Sequence of chain 1.G:
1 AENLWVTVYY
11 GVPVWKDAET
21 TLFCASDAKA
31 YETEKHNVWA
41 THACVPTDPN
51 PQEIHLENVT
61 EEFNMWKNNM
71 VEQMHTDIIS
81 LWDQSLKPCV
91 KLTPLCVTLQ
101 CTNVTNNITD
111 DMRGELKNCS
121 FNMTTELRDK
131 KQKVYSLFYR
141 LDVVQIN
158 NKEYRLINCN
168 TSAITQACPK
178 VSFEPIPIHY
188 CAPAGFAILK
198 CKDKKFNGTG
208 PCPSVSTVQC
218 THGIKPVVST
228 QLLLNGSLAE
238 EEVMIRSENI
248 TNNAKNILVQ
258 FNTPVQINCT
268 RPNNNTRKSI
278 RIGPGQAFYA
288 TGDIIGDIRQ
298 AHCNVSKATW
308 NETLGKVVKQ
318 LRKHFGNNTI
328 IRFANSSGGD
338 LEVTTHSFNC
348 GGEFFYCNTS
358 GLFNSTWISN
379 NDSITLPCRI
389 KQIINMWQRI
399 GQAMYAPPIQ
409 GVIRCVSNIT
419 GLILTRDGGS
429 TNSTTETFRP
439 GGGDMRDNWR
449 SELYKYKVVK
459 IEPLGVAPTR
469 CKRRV

Binding-site contacts:
Ligand atom C3 contacts residue ASN122 of chain 1.G at 3.8 Å.
Ligand atom O7 contacts residue ASN122 of chain 1.G at 3.7 Å.
Ligand atom C7 contacts residue GLN100 of chain 1.G at 4.3 Å.
Ligand atom C7 contacts residue ASN122 of chain 1.G at 3.5 Å.
Ligand atom C5 contacts residue ASN122 of chain 1.G at 3.7 Å.
Ligand atom C6 contacts residue ASN122 of chain 1.G at 4.3 Å.
Ligand atom C8 contacts residue GLN100 of chain 1.G at 3.7 Å.
Ligand atom C1 contacts residue ASN122 of chain 1.G at 1.4 Å.
Ligand atom C2 contacts residue ASN122 of chain 1.G at 2.5 Å.
Ligand atom C4 contacts residue ASN122 of chain 1.G at 4.2 Å.
Ligand atom O7 contacts residue GLN100 of chain 1.G at 4.0 Å.
Ligand atom C8 contacts residue THR98 of chain 1.G at 3.3 Å.
Ligand atom O5 contacts residue ASN122 of chain 1.G at 2.4 Å (h-bond).
Ligand atom N2 contacts residue ASN122 of chain 1.G at 2.9 Å (h-bond).
Ligand atom O6 contacts residue ASN122 of chain 1.G at 3.7 Å.

This protein binds this small molecule.
Small molecule (SMILES): CC(=O)N[C@H]1[C@H](O[C@H]2[C@H](O)[C@@H](NC(C)=O)CO[C@@H]2CO)O[C@H](CO)[C@@H](O)[C@@H]1O